Sequence of chain 1.B:
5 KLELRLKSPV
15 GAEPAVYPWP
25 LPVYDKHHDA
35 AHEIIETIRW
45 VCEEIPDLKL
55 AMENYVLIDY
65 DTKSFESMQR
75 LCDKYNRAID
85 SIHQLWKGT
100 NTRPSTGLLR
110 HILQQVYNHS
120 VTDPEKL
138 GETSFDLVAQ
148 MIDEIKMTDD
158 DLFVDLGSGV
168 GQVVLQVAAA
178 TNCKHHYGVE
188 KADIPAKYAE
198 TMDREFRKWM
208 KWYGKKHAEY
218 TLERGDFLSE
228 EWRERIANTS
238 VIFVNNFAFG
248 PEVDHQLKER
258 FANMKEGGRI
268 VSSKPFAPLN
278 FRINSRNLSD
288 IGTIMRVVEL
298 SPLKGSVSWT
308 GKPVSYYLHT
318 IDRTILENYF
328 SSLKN

The protein below binds the small molecule below.
Small molecule (SMILES): Cc1ncccc1-c1c(Cl)sc2ccc(NC(=O)NCC(=O)NCCCN(C)[C@@H]3CCCN(c4ncnc5c4CC=N5)C3)cc12

Binding-site contacts:
Ligand atom N28 contacts residue ASP223 of chain 1.B at 2.8 Å (salt-bridge).
Ligand atom N39 contacts residue GLY164 of chain 1.B at 2.9 Å (h-bond).
Ligand atom C25 contacts residue PHE224 of chain 1.B at 3.5 Å (hydrophobic).
Ligand atom C36 contacts residue GLU187 of chain 1.B at 3.6 Å.
Ligand atom N24 contacts residue PHE224 of chain 1.B at 3.6 Å.
Ligand atom C9 contacts residue VAL268 of chain 1.B at 3.6 Å (hydrophobic).
Ligand atom N17 contacts residue ASP162 of chain 1.B at 2.9 Å (salt-bridge).
Ligand atom C20 contacts residue PHE224 of chain 1.B at 3.5 Å (hydrophobic).
Ligand atom C34 contacts residue GLU187 of chain 1.B at 3.3 Å.
Ligand atom C10 contacts residue VAL241 of chain 1.B at 3.4 Å (hydrophobic).
Ligand atom C33 contacts residue GLU187 of chain 1.B at 3.2 Å.
Ligand atom C23 contacts residue LYS188 of chain 1.B at 3.4 Å.
Ligand atom N44 contacts residue ASP162 of chain 1.B at 2.8 Å (salt-bridge).
Ligand atom CL contacts residue SER312 of chain 1.B at 3.5 Å.
Ligand atom C38 contacts residue GLY164 of chain 1.B at 3.3 Å.
Ligand atom C37 contacts residue GLY164 of chain 1.B at 3.2 Å.
Ligand atom N44 contacts residue VAL170 of chain 1.B at 3.5 Å.
Ligand atom C45 contacts residue VAL145 of chain 1.B at 3.6 Å (hydrophobic).
Ligand atom C18 contacts residue ASP162 of chain 1.B at 3.6 Å.
Ligand atom N24 contacts residue LYS188 of chain 1.B at 3.4 Å (salt-bridge).
Ligand atom C23 contacts residue GLY222 of chain 1.B at 3.4 Å.
Ligand atom C41 contacts residue SER165 of chain 1.B at 3.4 Å.
Ligand atom N22 contacts residue GLY222 of chain 1.B at 3.6 Å (h-bond).
Ligand atom C18 contacts residue VAL170 of chain 1.B at 3.4 Å (hydrophobic).
Ligand atom N22 contacts residue ASP223 of chain 1.B at 3.4 Å.
Ligand atom C37 contacts residue GLU187 of chain 1.B at 3.4 Å.
Ligand atom C10 contacts residue ASN242 of chain 1.B at 3.6 Å.
Ligand atom C43 contacts residue GLU187 of chain 1.B at 3.4 Å.
Ligand atom S14 contacts residue SER269 of chain 1.B at 3.4 Å.
Ligand atom N22 contacts residue PHE224 of chain 1.B at 2.9 Å (h-bond).
Ligand atom CL contacts residue LEU144 of chain 1.B at 3.4 Å.
Ligand atom C9 contacts residue VAL241 of chain 1.B at 3.4 Å (hydrophobic).
Ligand atom C23 contacts residue PHE224 of chain 1.B at 3.3 Å (hydrophobic).
Ligand atom S14 contacts residue SER270 of chain 1.B at 3.5 Å (h-bond).
Ligand atom N22 contacts residue LYS188 of chain 1.B at 3.6 Å.
Ligand atom N2 contacts residue SER141 of chain 1.B at 2.8 Å (h-bond).
Ligand atom C3 contacts residue SER141 of chain 1.B at 3.4 Å.
Ligand atom C37 contacts residue GLY166 of chain 1.B at 3.5 Å.
Ligand atom N35 contacts residue GLU187 of chain 1.B at 2.9 Å (salt-bridge).
Ligand atom C10 contacts residue ASP162 of chain 1.B at 3.5 Å.